This small molecule binds to this protein.
Small molecule (SMILES): O=c1ccn([C@H]2C[C@H](O)[C@@H](CO[P](=O)(O)O[P](=O)(O)OP(=O)(O)O)O2)c(=O)[nH]1

Sequence of chain 2.B:
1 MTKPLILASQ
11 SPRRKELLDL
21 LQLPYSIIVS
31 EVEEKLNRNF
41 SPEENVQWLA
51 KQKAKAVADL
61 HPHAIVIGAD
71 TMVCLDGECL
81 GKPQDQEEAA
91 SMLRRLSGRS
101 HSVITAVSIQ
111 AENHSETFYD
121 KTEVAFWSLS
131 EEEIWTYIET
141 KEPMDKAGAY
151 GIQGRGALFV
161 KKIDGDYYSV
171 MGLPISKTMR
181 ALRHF

Binding-site contacts:
Ligand atom N3 contacts residue PHE40 of chain 2.B at 4.4 Å.
Ligand atom O3' contacts residue GLU44 of chain 2.B at 3.6 Å (salt-bridge).
Ligand atom C3' contacts residue PHE40 of chain 2.B at 3.6 Å (hydrophobic).
Ligand atom N1 contacts residue PHE40 of chain 2.B at 3.7 Å.
Ligand atom O5' contacts residue TRP48 of chain 2.B at 4.3 Å.
Ligand atom O3' contacts residue PHE40 of chain 2.B at 3.5 Å.
Ligand atom C6 contacts residue ASN37 of chain 2.B at 4.3 Å.
Ligand atom O4' contacts residue TRP48 of chain 2.B at 2.6 Å.
Ligand atom C2 contacts residue TRP48 of chain 2.B at 3.1 Å (hydrophobic).
Ligand atom O4 contacts residue TRP48 of chain 2.B at 3.7 Å.
Ligand atom C2' contacts residue ASN45 of chain 2.B at 4.4 Å.
Ligand atom C6 contacts residue PHE40 of chain 2.B at 3.6 Å (hydrophobic).
Ligand atom N1 contacts residue TRP48 of chain 2.B at 3.3 Å.
Ligand atom N3 contacts residue TRP48 of chain 2.B at 3.4 Å (h-bond).
Ligand atom C5 contacts residue TRP48 of chain 2.B at 3.8 Å (hydrophobic).
Ligand atom O1A contacts residue PHE40 of chain 2.B at 4.2 Å.
Ligand atom C2' contacts residue GLU44 of chain 2.B at 4.4 Å.
Ligand atom C2 contacts residue PHE40 of chain 2.B at 4.1 Å (hydrophobic).
Ligand atom C4' contacts residue TRP48 of chain 2.B at 3.9 Å (hydrophobic).
Ligand atom C2' contacts residue PHE40 of chain 2.B at 3.1 Å (hydrophobic).
Ligand atom C6 contacts residue ASN45 of chain 2.B at 4.1 Å.
Ligand atom C6 contacts residue TRP48 of chain 2.B at 3.5 Å (hydrophobic).
Ligand atom C5 contacts residue ASN37 of chain 2.B at 4.0 Å.
Ligand atom C5 contacts residue PHE40 of chain 2.B at 4.0 Å (hydrophobic).
Ligand atom O2 contacts residue TRP48 of chain 2.B at 3.3 Å (h-bond).
Ligand atom C1' contacts residue TRP48 of chain 2.B at 3.3 Å (hydrophobic).
Ligand atom C4 contacts residue PHE40 of chain 2.B at 4.5 Å (hydrophobic).
Ligand atom C5' contacts residue TRP48 of chain 2.B at 4.2 Å (hydrophobic).
Ligand atom C1' contacts residue ASN45 of chain 2.B at 4.5 Å.
Ligand atom C4 contacts residue TRP48 of chain 2.B at 3.5 Å (hydrophobic).
Ligand atom C1' contacts residue PHE40 of chain 2.B at 3.9 Å (hydrophobic).